Sequence of chain 1.B:
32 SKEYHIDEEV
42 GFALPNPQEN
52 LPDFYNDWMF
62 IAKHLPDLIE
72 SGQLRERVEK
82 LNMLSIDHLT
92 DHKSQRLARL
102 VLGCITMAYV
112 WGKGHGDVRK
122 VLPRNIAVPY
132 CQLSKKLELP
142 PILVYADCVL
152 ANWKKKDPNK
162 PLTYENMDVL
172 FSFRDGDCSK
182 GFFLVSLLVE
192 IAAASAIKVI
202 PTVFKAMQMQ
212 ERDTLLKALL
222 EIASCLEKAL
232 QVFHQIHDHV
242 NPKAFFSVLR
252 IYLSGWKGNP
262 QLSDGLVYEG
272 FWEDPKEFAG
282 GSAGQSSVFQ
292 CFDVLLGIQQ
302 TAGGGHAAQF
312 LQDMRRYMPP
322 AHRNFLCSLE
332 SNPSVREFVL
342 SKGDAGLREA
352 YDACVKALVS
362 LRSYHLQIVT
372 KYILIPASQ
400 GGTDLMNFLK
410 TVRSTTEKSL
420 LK

A small-molecule ligand and the protein it binds are described below.
Small molecule (SMILES): Nc1ccc(Cl)cc1-c1ncn[nH]1

Binding-site contacts:
Ligand atom CL1 contacts residue GLY282 of chain 1.B at 3.5 Å.
Ligand atom C02 contacts residue SER283 of chain 1.B at 4.1 Å.
Ligand atom N01 contacts residue SER187 of chain 1.B at 3.5 Å.
Ligand atom N01 contacts residue ALA284 of chain 1.B at 3.8 Å.
Ligand atom C03 contacts residue SER283 of chain 1.B at 3.8 Å.
Ligand atom CL1 contacts residue LEU254 of chain 1.B at 3.8 Å.
Ligand atom N01 contacts residue HEM1 of chain 1.F at 3.3 Å.
Ligand atom N04 contacts residue HEM1 of chain 1.F at 3.9 Å.
Ligand atom C03 contacts residue ALA284 of chain 1.B at 3.6 Å (hydrophobic).
Ligand atom C03 contacts residue GLY282 of chain 1.B at 4.0 Å.
Ligand atom CL1 contacts residue SER283 of chain 1.B at 3.9 Å.
Ligand atom C08 contacts residue ALA284 of chain 1.B at 3.7 Å (hydrophobic).
Ligand atom CL1 contacts residue CYS149 of chain 1.B at 3.6 Å.
Ligand atom C02 contacts residue ALA284 of chain 1.B at 3.6 Å (hydrophobic).
Ligand atom N03 contacts residue HEM1 of chain 1.F at 1.9 Å.
Ligand atom C01 contacts residue PHE183 of chain 1.B at 3.4 Å (hydrophobic).
Ligand atom C02 contacts residue PHE183 of chain 1.B at 3.5 Å (hydrophobic).
Ligand atom C01 contacts residue TYR146 of chain 1.B at 4.0 Å (hydrophobic).
Ligand atom N02 contacts residue PHE183 of chain 1.B at 3.8 Å.
Ligand atom C04 contacts residue PHE183 of chain 1.B at 3.8 Å (hydrophobic).
Ligand atom C04 contacts residue TYR146 of chain 1.B at 4.0 Å (hydrophobic).
Ligand atom N01 contacts residue PHE183 of chain 1.B at 3.7 Å.
Ligand atom C03 contacts residue PHE183 of chain 1.B at 3.8 Å (hydrophobic).
Ligand atom C06 contacts residue VAL150 of chain 1.B at 3.9 Å (hydrophobic).
Ligand atom N04 contacts residue SER283 of chain 1.B at 3.6 Å.
Ligand atom C06 contacts residue TYR146 of chain 1.B at 3.6 Å (hydrophobic).
Ligand atom N04 contacts residue ALA284 of chain 1.B at 2.9 Å (h-bond).
Ligand atom C06 contacts residue PHE183 of chain 1.B at 3.4 Å (hydrophobic).
Ligand atom C07 contacts residue HEM1 of chain 1.F at 4.0 Å.
Ligand atom C06 contacts residue SER187 of chain 1.B at 3.7 Å.
Ligand atom C05 contacts residue PHE183 of chain 1.B at 3.5 Å (hydrophobic).
Ligand atom C07 contacts residue ALA284 of chain 1.B at 3.4 Å (hydrophobic).
Ligand atom C05 contacts residue VAL150 of chain 1.B at 3.4 Å (hydrophobic).
Ligand atom N03 contacts residue ALA284 of chain 1.B at 4.0 Å.
Ligand atom C08 contacts residue HEM1 of chain 1.F at 2.8 Å.
Ligand atom N02 contacts residue ALA284 of chain 1.B at 3.7 Å.
Ligand atom C07 contacts residue PHE183 of chain 1.B at 3.9 Å (hydrophobic).
Ligand atom C01 contacts residue ALA284 of chain 1.B at 4.0 Å (hydrophobic).
Ligand atom C05 contacts residue TYR146 of chain 1.B at 3.7 Å (hydrophobic).
Ligand atom N02 contacts residue HEM1 of chain 1.F at 2.9 Å.